Binding-site contacts:
Ligand atom C10 contacts residue PHE319 of chain 1.D at 3.8 Å (hydrophobic).
Ligand atom C21 contacts residue TRP315 of chain 1.D at 3.7 Å (hydrophobic).
Ligand atom C26 contacts residue TRP318 of chain 1.D at 4.3 Å (hydrophobic).
Ligand atom C24 contacts residue TRP315 of chain 1.D at 3.7 Å (hydrophobic).
Ligand atom C19 contacts residue CYS316 of chain 1.D at 4.3 Å (hydrophobic).
Ligand atom C24 contacts residue TRP318 of chain 1.D at 4.4 Å (hydrophobic).
Ligand atom C78 contacts residue PHE526 of chain 1.D at 3.7 Å (hydrophobic).
Ligand atom C12 contacts residue PHE319 of chain 1.D at 3.8 Å (hydrophobic).
Ligand atom C74 contacts residue MET521 of chain 1.D at 4.4 Å (hydrophobic).
Ligand atom C75 contacts residue LEU518 of chain 1.D at 4.0 Å (hydrophobic).
Ligand atom C78 contacts residue ALA522 of chain 1.D at 4.0 Å (hydrophobic).
Ligand atom C75 contacts residue ALA522 of chain 1.D at 4.0 Å (hydrophobic).
Ligand atom O80 contacts residue ALA522 of chain 1.D at 3.8 Å.
Ligand atom O49 contacts residue TRP315 of chain 1.D at 3.7 Å.
Ligand atom C77 contacts residue ALA522 of chain 1.D at 4.0 Å (hydrophobic).
Ligand atom C19 contacts residue PHE319 of chain 1.D at 3.9 Å (hydrophobic).
Ligand atom C78 contacts residue VAL525 of chain 1.D at 4.5 Å (hydrophobic).
Ligand atom O20 contacts residue TRP315 of chain 1.D at 4.1 Å.
Ligand atom C09 contacts residue PHE319 of chain 1.D at 3.5 Å (hydrophobic).
Ligand atom C77 contacts residue VAL525 of chain 1.D at 3.9 Å (hydrophobic).
Ligand atom C81 contacts residue PHE526 of chain 1.D at 3.3 Å (hydrophobic).
Ligand atom C01 contacts residue PHE319 of chain 1.D at 4.2 Å (hydrophobic).
Ligand atom C81 contacts residue VAL525 of chain 1.D at 4.4 Å (hydrophobic).
Ligand atom C75 contacts residue MET521 of chain 1.D at 3.8 Å (hydrophobic).
Ligand atom C10 contacts residue LEU518 of chain 1.D at 4.1 Å (hydrophobic).
Ligand atom C22 contacts residue TRP315 of chain 1.D at 3.7 Å (hydrophobic).
Ligand atom C23 contacts residue TRP315 of chain 1.D at 4.2 Å (hydrophobic).
Ligand atom C18 contacts residue TRP315 of chain 1.D at 3.8 Å (hydrophobic).
Ligand atom C21 contacts residue TRP318 of chain 1.D at 4.2 Å (hydrophobic).
Ligand atom C79 contacts residue ALA522 of chain 1.D at 4.0 Å (hydrophobic).
Ligand atom C79 contacts residue PHE526 of chain 1.D at 4.5 Å (hydrophobic).
Ligand atom C18 contacts residue TRP318 of chain 1.D at 3.9 Å (hydrophobic).
Ligand atom C19 contacts residue TRP315 of chain 1.D at 4.1 Å (hydrophobic).
Ligand atom C50 contacts residue TRP315 of chain 1.D at 4.1 Å (hydrophobic).
Ligand atom C17 contacts residue TRP315 of chain 1.D at 3.8 Å (hydrophobic).

A protein and the small-molecule ligand that binds it are described below.
Small molecule (SMILES): COCC(CCO[C@H]1CC[C@@]2(C)C(=CC[C@H]3[C@@H]4C[C@@H]5O[C@]6(CC[C@@H](C)CO6)[C@@H](C)[C@@H]5[C@@]4(C)CC[C@@H]32)C1)COC

Sequence of chain 1.D:
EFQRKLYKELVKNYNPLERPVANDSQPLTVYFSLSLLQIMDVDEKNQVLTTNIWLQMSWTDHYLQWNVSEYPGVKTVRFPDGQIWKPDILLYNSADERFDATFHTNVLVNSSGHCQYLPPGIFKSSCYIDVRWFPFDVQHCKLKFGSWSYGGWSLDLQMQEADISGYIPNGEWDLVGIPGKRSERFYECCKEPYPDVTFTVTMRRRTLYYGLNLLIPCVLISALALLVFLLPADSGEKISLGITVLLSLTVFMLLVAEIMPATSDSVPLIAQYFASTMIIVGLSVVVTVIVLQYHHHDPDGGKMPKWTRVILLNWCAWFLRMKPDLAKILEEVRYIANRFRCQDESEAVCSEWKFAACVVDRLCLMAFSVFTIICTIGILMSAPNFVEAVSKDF